Sequence of chain 1.A:
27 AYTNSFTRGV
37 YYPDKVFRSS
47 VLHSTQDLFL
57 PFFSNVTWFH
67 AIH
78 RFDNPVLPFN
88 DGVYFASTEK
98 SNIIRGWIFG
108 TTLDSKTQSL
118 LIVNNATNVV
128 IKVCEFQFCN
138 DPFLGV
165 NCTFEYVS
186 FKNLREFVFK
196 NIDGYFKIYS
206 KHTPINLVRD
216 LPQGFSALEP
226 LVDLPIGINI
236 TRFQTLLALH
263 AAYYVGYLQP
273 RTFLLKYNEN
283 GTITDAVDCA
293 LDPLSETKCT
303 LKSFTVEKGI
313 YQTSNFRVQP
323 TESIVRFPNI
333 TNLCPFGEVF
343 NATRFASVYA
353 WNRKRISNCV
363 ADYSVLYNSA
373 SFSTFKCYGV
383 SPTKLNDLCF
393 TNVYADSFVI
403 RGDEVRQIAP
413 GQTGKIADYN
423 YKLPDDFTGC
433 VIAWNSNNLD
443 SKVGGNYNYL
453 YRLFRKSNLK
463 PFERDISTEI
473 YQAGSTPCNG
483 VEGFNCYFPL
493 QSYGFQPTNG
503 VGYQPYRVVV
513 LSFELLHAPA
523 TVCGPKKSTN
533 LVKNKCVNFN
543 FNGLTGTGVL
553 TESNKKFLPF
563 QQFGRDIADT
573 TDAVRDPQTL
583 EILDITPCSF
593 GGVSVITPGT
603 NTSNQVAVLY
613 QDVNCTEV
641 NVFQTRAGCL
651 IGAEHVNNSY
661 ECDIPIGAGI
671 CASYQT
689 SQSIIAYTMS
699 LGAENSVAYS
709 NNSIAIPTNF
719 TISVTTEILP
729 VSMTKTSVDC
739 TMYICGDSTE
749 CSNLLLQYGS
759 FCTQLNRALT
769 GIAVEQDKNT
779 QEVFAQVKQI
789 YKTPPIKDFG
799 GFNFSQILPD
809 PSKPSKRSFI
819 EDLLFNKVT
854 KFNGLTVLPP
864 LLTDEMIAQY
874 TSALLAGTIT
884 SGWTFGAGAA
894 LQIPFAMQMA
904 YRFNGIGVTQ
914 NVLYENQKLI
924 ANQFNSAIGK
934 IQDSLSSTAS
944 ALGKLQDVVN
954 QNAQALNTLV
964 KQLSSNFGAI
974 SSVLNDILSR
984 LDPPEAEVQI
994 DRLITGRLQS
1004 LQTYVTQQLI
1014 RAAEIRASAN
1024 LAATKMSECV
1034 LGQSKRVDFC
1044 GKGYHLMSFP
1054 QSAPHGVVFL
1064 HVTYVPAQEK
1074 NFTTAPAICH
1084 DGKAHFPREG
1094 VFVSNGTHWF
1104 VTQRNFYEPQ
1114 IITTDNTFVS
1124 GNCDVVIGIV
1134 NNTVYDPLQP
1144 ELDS

The small molecule below binds the protein below.
Small molecule (SMILES): CC(=O)N[C@@H]1[C@@H](O)[C@H](O)[C@@H](CO)O[C@H]1O

Sequence of chain 1.B:
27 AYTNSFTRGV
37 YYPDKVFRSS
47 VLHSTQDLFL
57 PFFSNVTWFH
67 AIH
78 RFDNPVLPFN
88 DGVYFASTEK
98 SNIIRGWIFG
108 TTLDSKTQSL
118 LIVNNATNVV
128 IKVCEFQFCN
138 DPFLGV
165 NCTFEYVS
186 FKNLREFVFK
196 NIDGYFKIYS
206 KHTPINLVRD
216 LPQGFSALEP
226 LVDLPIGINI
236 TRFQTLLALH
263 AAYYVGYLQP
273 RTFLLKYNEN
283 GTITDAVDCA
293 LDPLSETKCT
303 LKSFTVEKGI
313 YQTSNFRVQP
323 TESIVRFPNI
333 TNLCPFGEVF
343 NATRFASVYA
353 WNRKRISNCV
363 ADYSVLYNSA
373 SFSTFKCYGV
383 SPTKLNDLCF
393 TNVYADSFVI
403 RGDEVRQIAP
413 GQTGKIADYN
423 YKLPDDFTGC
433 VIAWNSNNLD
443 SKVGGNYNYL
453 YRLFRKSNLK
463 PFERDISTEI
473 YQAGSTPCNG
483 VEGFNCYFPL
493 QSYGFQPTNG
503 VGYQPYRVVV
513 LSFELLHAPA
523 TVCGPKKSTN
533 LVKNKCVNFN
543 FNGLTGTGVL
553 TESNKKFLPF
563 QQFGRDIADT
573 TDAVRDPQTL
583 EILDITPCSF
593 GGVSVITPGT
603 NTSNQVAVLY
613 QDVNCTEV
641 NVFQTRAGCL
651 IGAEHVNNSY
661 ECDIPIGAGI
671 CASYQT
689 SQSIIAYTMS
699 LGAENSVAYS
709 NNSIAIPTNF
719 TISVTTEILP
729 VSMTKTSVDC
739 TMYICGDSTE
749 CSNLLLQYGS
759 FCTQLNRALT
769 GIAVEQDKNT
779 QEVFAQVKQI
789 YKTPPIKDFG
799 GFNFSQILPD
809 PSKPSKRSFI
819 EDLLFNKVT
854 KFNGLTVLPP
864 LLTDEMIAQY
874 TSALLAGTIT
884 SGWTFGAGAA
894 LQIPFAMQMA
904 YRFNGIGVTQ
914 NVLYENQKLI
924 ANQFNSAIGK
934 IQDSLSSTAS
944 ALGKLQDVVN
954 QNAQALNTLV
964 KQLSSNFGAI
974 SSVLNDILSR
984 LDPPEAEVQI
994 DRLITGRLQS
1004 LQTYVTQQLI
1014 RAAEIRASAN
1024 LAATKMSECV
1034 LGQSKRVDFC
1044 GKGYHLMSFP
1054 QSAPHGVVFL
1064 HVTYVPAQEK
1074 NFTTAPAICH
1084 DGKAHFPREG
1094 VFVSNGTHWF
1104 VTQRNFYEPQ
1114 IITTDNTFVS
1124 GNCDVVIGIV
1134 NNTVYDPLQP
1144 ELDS

Binding-site contacts:
Ligand atom O5 contacts residue ASP796 of chain 1.A at 3.8 Å.
Ligand atom C8 contacts residue ASN709 of chain 1.B at 4.2 Å.
Ligand atom C4 contacts residue ASN709 of chain 1.B at 4.2 Å.
Ligand atom C3 contacts residue ASN709 of chain 1.B at 3.8 Å.
Ligand atom C8 contacts residue GLY1131 of chain 1.B at 3.5 Å.
Ligand atom O5 contacts residue ASN709 of chain 1.B at 2.4 Å (h-bond).
Ligand atom C7 contacts residue ASN709 of chain 1.B at 3.1 Å.
Ligand atom C5 contacts residue ASN709 of chain 1.B at 3.7 Å.
Ligand atom O7 contacts residue ASN709 of chain 1.B at 2.9 Å (h-bond).
Ligand atom N2 contacts residue ASN709 of chain 1.B at 2.8 Å (h-bond).
Ligand atom C1 contacts residue ASP796 of chain 1.A at 4.3 Å.
Ligand atom C2 contacts residue ASN709 of chain 1.B at 2.4 Å.
Ligand atom C1 contacts residue ASN709 of chain 1.B at 1.4 Å.